Sequence of chain 1.C:
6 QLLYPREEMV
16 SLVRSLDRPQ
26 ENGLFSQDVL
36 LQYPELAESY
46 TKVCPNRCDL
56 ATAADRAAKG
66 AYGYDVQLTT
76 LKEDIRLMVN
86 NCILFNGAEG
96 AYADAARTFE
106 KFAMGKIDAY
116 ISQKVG

Binding-site contacts:
Ligand atom C24 contacts residue CYS87 of chain 1.C at 3.9 Å (hydrophobic).
Ligand atom C9 contacts residue TYR38 of chain 1.C at 3.3 Å (hydrophobic).
Ligand atom C13 contacts residue LEU29 of chain 1.C at 3.6 Å (hydrophobic).
Ligand atom C11 contacts residue TYR97 of chain 1.C at 3.6 Å (hydrophobic).
Ligand atom C24 contacts residue LEU29 of chain 1.C at 3.6 Å (hydrophobic).
Ligand atom C12 contacts residue TYR38 of chain 1.C at 3.9 Å (hydrophobic).
Ligand atom C24 contacts residue VAL34 of chain 1.C at 3.9 Å (hydrophobic).
Ligand atom C26 contacts residue LEU41 of chain 1.C at 3.8 Å (hydrophobic).
Ligand atom C8 contacts residue TYR38 of chain 1.C at 3.9 Å (hydrophobic).
Ligand atom C25 contacts residue ASN91 of chain 1.C at 3.8 Å.
Ligand atom C16 contacts residue GLN37 of chain 1.C at 3.9 Å.
Ligand atom N2 contacts residue GLN37 of chain 1.C at 3.9 Å.
Ligand atom C7 contacts residue TYR97 of chain 1.C at 3.8 Å (hydrophobic).
Ligand atom C16 contacts residue TYR38 of chain 1.C at 3.8 Å (hydrophobic).
Ligand atom C11 contacts residue TYR38 of chain 1.C at 3.9 Å (hydrophobic).
Ligand atom C14 contacts residue TYR38 of chain 1.C at 3.8 Å (hydrophobic).
Ligand atom C15 contacts residue TYR38 of chain 1.C at 3.5 Å (hydrophobic).
Ligand atom C10 contacts residue TYR97 of chain 1.C at 3.5 Å (hydrophobic).
Ligand atom O2 contacts residue VAL34 of chain 1.C at 3.6 Å.
Ligand atom C10 contacts residue TYR38 of chain 1.C at 3.5 Å (hydrophobic).
Ligand atom C17 contacts residue TYR38 of chain 1.C at 3.1 Å (hydrophobic).
Ligand atom C15 contacts residue LEU29 of chain 1.C at 3.9 Å (hydrophobic).
Ligand atom C14 contacts residue GLN37 of chain 1.C at 3.7 Å.
Ligand atom C13 contacts residue TYR38 of chain 1.C at 3.9 Å (hydrophobic).
Ligand atom C17 contacts residue GLN37 of chain 1.C at 3.7 Å.
Ligand atom C9 contacts residue TYR97 of chain 1.C at 3.8 Å (hydrophobic).
Ligand atom N contacts residue TYR97 of chain 1.C at 2.7 Å (h-bond).
Ligand atom N3 contacts residue TYR45 of chain 1.C at 3.8 Å.
Ligand atom C23 contacts residue ASN91 of chain 1.C at 3.8 Å.
Ligand atom C26 contacts residue PHE90 of chain 1.C at 3.9 Å (hydrophobic).
Ligand atom C23 contacts residue VAL34 of chain 1.C at 3.6 Å (hydrophobic).
Ligand atom N1 contacts residue TYR38 of chain 1.C at 3.3 Å (h-bond).
Ligand atom N3 contacts residue ASN91 of chain 1.C at 3.4 Å (h-bond).
Ligand atom C18 contacts residue GLN37 of chain 1.C at 3.4 Å.
Ligand atom C14 contacts residue LEU29 of chain 1.C at 3.8 Å (hydrophobic).
Ligand atom C10 contacts residue LEU29 of chain 1.C at 3.9 Å (hydrophobic).
Ligand atom C16 contacts residue ASN27 of chain 1.C at 3.5 Å.
Ligand atom O2 contacts residue ASN91 of chain 1.C at 3.4 Å (h-bond).
Ligand atom N contacts residue TYR38 of chain 1.C at 3.5 Å (h-bond).
Ligand atom N3 contacts residue PHE90 of chain 1.C at 3.5 Å.

The small molecule below binds the protein below.
Small molecule (SMILES): CCCOc1ccc(CCc2nc3cc(-c4c(C)noc4C)ccc3n2CCN2CCOCC2)cc1